The small molecule below binds the protein below.
Small molecule (SMILES): O=c1ccn([C@@H]2O[C@H](CO[P](=O)(O)O[C@H]3[C@@H](O)[C@H](n4ccc(=O)[nH]c4=O)O[C@@H]3CO[P](=O)(O)O[C@H]3[C@@H](O)[C@H](n4ccc(=O)[nH]c4=O)O[C@@H]3CO[P](=O)(O)O[C@H]3[C@@H](O)[C@H](n4ccc(=O)[nH]c4=O)O[C@@H]3COP(=O)=O)[C@@H](O)[C@H]2O)c(=O)[nH]1

Sequence of chain 9.A:
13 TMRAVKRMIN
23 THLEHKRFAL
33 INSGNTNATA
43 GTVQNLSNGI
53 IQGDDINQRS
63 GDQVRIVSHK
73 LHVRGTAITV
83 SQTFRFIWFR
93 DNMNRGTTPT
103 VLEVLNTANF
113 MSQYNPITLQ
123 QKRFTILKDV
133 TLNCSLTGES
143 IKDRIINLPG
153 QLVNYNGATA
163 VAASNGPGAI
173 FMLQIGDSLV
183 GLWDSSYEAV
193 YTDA

Binding-site contacts:
Ligand atom C2' contacts residue ARG19 of chain 9.A at 3.6 Å.
Ligand atom C3' contacts residue ARG19 of chain 9.A at 3.4 Å.
Ligand atom C4 contacts residue A3 of chain 9.B at 3.6 Å.
Ligand atom OP1 contacts residue ARG15 of chain 9.A at 2.5 Å.
Ligand atom N1 contacts residue A3 of chain 9.B at 4.3 Å.
Ligand atom C4 contacts residue A1 of chain 9.B at 3.4 Å.
Ligand atom O2 contacts residue A3 of chain 9.B at 3.2 Å.
Ligand atom C5 contacts residue ARG19 of chain 9.A at 2.9 Å.
Ligand atom O3' contacts residue ARG19 of chain 9.A at 3.6 Å (salt-bridge).
Ligand atom P contacts residue ARG15 of chain 9.A at 3.1 Å.
Ligand atom O4 contacts residue A3 of chain 9.B at 2.8 Å (h-bond).
Ligand atom O4' contacts residue ARG19 of chain 9.A at 3.9 Å.
Ligand atom P contacts residue ARG19 of chain 9.A at 2.8 Å.
Ligand atom C4 contacts residue ARG19 of chain 9.A at 3.9 Å.
Ligand atom C2 contacts residue A3 of chain 9.B at 3.5 Å.
Ligand atom N1 contacts residue ARG19 of chain 9.A at 3.9 Å.
Ligand atom O2 contacts residue A2 of chain 9.B at 3.7 Å.
Ligand atom O2 contacts residue A1 of chain 9.B at 2.7 Å (h-bond).
Ligand atom OP1 contacts residue ARG19 of chain 9.A at 4.1 Å.
Ligand atom C5' contacts residue ARG15 of chain 9.A at 2.5 Å.
Ligand atom C1' contacts residue ARG19 of chain 9.A at 4.3 Å.
Ligand atom OP1 contacts residue MET14 of chain 9.A at 3.8 Å.
Ligand atom OP1 contacts residue LYS18 of chain 9.A at 3.7 Å.
Ligand atom C4' contacts residue ARG15 of chain 9.A at 3.3 Å.
Ligand atom O4 contacts residue A1 of chain 9.B at 3.0 Å (h-bond).
Ligand atom C5' contacts residue ARG19 of chain 9.A at 3.2 Å.
Ligand atom N3 contacts residue A1 of chain 9.B at 2.7 Å (h-bond).
Ligand atom C3' contacts residue ARG15 of chain 9.A at 3.8 Å.
Ligand atom O5' contacts residue ARG15 of chain 9.A at 3.6 Å.
Ligand atom C2 contacts residue A1 of chain 9.B at 3.1 Å.
Ligand atom OP2 contacts residue ARG15 of chain 9.A at 2.5 Å.
Ligand atom N3 contacts residue A3 of chain 9.B at 2.8 Å (h-bond).
Ligand atom C4' contacts residue ARG19 of chain 9.A at 3.7 Å.
Ligand atom C2 contacts residue A2 of chain 9.B at 3.9 Å.
Ligand atom C6 contacts residue ARG19 of chain 9.A at 2.7 Å.
Ligand atom OP2 contacts residue ALA16 of chain 9.A at 4.1 Å.
Ligand atom O3' contacts residue ARG15 of chain 9.A at 3.1 Å (salt-bridge).
Ligand atom O5' contacts residue ARG19 of chain 9.A at 2.1 Å (salt-bridge).
Ligand atom OP2 contacts residue ARG19 of chain 9.A at 2.1 Å (salt-bridge).
Ligand atom N3 contacts residue A2 of chain 9.B at 3.7 Å.